Sequence of chain 1.A:
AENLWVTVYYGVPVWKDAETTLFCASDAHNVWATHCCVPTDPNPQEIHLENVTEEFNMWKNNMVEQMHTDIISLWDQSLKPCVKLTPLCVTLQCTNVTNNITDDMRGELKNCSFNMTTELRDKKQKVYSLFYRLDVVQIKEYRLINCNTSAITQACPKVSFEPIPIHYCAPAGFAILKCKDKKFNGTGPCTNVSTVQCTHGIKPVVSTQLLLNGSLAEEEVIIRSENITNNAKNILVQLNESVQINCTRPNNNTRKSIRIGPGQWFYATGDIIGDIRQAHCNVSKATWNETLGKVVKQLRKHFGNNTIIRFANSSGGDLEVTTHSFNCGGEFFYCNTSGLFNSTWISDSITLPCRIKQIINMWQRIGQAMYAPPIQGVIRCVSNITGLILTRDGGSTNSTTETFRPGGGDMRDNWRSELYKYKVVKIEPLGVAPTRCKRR

A small-molecule ligand and the protein it binds are described below.
Small molecule (SMILES): CC(=O)N[C@@H]1[C@@H](O)[C@H](O)[C@@H](CO)O[C@H]1O

Binding-site contacts:
Ligand atom C7 contacts residue ASN267 of chain 1.A at 4.5 Å.
Ligand atom C8 contacts residue ASN451 of chain 1.A at 3.7 Å.
Ligand atom C1 contacts residue SER296 of chain 1.A at 4.2 Å.
Ligand atom C5 contacts residue ASN451 of chain 1.A at 3.9 Å.
Ligand atom O5 contacts residue ASN451 of chain 1.A at 2.5 Å (h-bond).
Ligand atom C3 contacts residue ASN451 of chain 1.A at 3.9 Å.
Ligand atom C8 contacts residue ASN267 of chain 1.A at 3.5 Å.
Ligand atom O7 contacts residue ASN451 of chain 1.A at 3.5 Å (h-bond).
Ligand atom C1 contacts residue ASN451 of chain 1.A at 1.5 Å.
Ligand atom C2 contacts residue ASN451 of chain 1.A at 2.6 Å.
Ligand atom C4 contacts residue ASN451 of chain 1.A at 4.4 Å.
Ligand atom C7 contacts residue ASN451 of chain 1.A at 3.3 Å.
Ligand atom N2 contacts residue ASN451 of chain 1.A at 3.0 Å (h-bond).
Ligand atom O5 contacts residue SER296 of chain 1.A at 3.8 Å.
Ligand atom C8 contacts residue NAG1 of chain 1.I at 3.5 Å.